This protein binds this small molecule.
Small molecule (SMILES): OC[C@H]1O[C@@H](O[C@H]2[C@H](O[C@H]3[C@H](O[C@H]4[C@H](O[C@@H]5[C@@H](O)[C@H](O)[C@@H](CO)O[C@H]5O)O[C@H](CO)[C@@H](O)[C@@H]4O)O[C@H](CO)[C@@H](O)[C@@H]3O)O[C@H](CO)[C@@H](O)[C@@H]2O)[C@H](O)[C@@H](O)[C@@H]1O

Binding-site contacts:
Ligand atom O2 contacts residue GLU122 of chain 1.A at 2.6 Å (salt-bridge).
Ligand atom C4 contacts residue TYR120 of chain 1.A at 3.6 Å (hydrophobic).
Ligand atom C5 contacts residue TRP243 of chain 1.A at 3.6 Å (hydrophobic).
Ligand atom O3 contacts residue SER240 of chain 1.A at 3.7 Å.
Ligand atom O6 contacts residue TRP46 of chain 1.A at 3.6 Å (h-bond).
Ligand atom O3 contacts residue GLY276 of chain 1.A at 3.1 Å (h-bond).
Ligand atom O2 contacts residue GLY276 of chain 1.A at 3.0 Å (h-bond).
Ligand atom C6 contacts residue ASN170 of chain 1.A at 3.6 Å.
Ligand atom C4 contacts residue GLU171 of chain 1.A at 3.5 Å.
Ligand atom O2 contacts residue TRP46 of chain 1.A at 3.7 Å.
Ligand atom C2 contacts residue TRP46 of chain 1.A at 3.6 Å (hydrophobic).
Ligand atom O6 contacts residue GLU20 of chain 1.A at 2.6 Å (salt-bridge).
Ligand atom O6 contacts residue ASP168 of chain 1.A at 2.6 Å (salt-bridge).
Ligand atom O3 contacts residue TRP243 of chain 1.A at 2.8 Å (h-bond).
Ligand atom O4 contacts residue TRP243 of chain 1.A at 3.4 Å.
Ligand atom O4 contacts residue THR71 of chain 1.A at 2.8 Å (h-bond).
Ligand atom C6 contacts residue ASP168 of chain 1.A at 3.4 Å.
Ligand atom O6 contacts residue GLN172 of chain 1.A at 3.4 Å (h-bond).
Ligand atom C5 contacts residue TRP46 of chain 1.A at 3.7 Å (hydrophobic).
Ligand atom O3 contacts residue TYR120 of chain 1.A at 2.7 Å (h-bond).
Ligand atom C4 contacts residue SER240 of chain 1.A at 3.3 Å.
Ligand atom O4 contacts residue THR70 of chain 1.A at 3.3 Å (h-bond).
Ligand atom C5 contacts residue ASP168 of chain 1.A at 3.7 Å.
Ligand atom O3 contacts residue TRP46 of chain 1.A at 3.5 Å.
Ligand atom O4 contacts residue TYR120 of chain 1.A at 3.6 Å (h-bond).
Ligand atom O5 contacts residue TRP46 of chain 1.A at 3.3 Å.
Ligand atom O3 contacts residue THR70 of chain 1.A at 2.8 Å (h-bond).
Ligand atom O4 contacts residue MET239 of chain 1.A at 3.3 Å (h-bond).
Ligand atom C6 contacts residue GLU20 of chain 1.A at 3.5 Å.
Ligand atom C4 contacts residue GLN172 of chain 1.A at 3.5 Å.
Ligand atom O3 contacts residue GLY275 of chain 1.A at 3.3 Å.
Ligand atom C4 contacts residue THR71 of chain 1.A at 3.6 Å.
Ligand atom C4 contacts residue GLU20 of chain 1.A at 3.5 Å.
Ligand atom O4 contacts residue GLY69 of chain 1.A at 3.2 Å.
Ligand atom C3 contacts residue GLY276 of chain 1.A at 3.3 Å.
Ligand atom O4 contacts residue GLN172 of chain 1.A at 2.6 Å (h-bond).
Ligand atom C6 contacts residue TRP72 of chain 1.A at 3.4 Å (hydrophobic).
Ligand atom C2 contacts residue GLU122 of chain 1.A at 3.2 Å.
Ligand atom O4 contacts residue GLU20 of chain 1.A at 2.6 Å (salt-bridge).
Ligand atom O4 contacts residue SER240 of chain 1.A at 2.7 Å (h-bond).

Sequence of chain 1.A:
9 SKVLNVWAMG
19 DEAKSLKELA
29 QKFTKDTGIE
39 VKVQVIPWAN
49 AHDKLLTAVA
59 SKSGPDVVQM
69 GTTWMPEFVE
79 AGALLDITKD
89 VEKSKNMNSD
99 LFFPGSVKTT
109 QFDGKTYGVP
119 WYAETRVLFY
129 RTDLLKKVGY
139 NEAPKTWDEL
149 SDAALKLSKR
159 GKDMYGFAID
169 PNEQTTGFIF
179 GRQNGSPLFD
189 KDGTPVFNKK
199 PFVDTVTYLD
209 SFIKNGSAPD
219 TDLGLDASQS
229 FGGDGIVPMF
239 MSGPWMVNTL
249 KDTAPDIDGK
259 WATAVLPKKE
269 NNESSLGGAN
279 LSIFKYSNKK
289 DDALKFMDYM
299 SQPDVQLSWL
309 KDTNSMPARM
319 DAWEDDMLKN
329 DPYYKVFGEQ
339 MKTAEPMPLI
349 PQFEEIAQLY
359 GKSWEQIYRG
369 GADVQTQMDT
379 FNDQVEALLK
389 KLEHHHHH